Sequence of chain 2.A:
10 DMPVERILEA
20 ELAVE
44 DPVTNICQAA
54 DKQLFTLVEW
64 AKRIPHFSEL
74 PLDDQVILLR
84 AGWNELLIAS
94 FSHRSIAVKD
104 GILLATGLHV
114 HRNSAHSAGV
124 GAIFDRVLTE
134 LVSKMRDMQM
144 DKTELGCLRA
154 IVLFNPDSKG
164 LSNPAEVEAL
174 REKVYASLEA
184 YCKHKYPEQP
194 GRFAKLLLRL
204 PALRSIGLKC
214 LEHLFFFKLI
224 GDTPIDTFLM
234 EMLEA

A small-molecule ligand and the protein it binds are described below.
Small molecule (SMILES): CC[C@H](C)[C@H](NC(=O)[C@H](CCCCN)NC(=O)[C@@H](N)Cc1cnc[nH]1)C(=O)N[C@@H](CC(C)C)C(=O)N[C@@H](Cc1cnc[nH]1)C(=O)N[C@@H](CCCN=C(N)N)C(=O)N[C@@H](CC(C)C)C(=O)N[C@@H](CC(C)C)C(=O)N[C@H](C=O)CCC(N)=O

Binding-site contacts:
Ligand atom CG2 contacts residue PHE231 of chain 2.A at 3.9 Å (hydrophobic).
Ligand atom CD1 contacts residue VAL61 of chain 2.A at 3.8 Å (hydrophobic).
Ligand atom CB contacts residue GLU234 of chain 2.A at 3.5 Å.
Ligand atom NE2 contacts residue VAL79 of chain 2.A at 3.5 Å.
Ligand atom CD1 contacts residue GLU234 of chain 2.A at 3.8 Å.
Ligand atom CD2 contacts residue VAL61 of chain 2.A at 3.8 Å (hydrophobic).
Ligand atom CD2 contacts residue VAL79 of chain 2.A at 3.9 Å (hydrophobic).
Ligand atom NE2 contacts residue ARG83 of chain 2.A at 3.5 Å (salt-bridge).
Ligand atom CE1 contacts residue ARG83 of chain 2.A at 3.3 Å.
Ligand atom CD2 contacts residue VAL79 of chain 2.A at 3.6 Å (hydrophobic).
Ligand atom CD2 contacts residue ARG83 of chain 2.A at 3.6 Å.
Ligand atom CG1 contacts residue GLU234 of chain 2.A at 3.4 Å.
Ligand atom O contacts residue VAL61 of chain 2.A at 3.8 Å.
Ligand atom CA contacts residue GLU234 of chain 2.A at 3.7 Å.
Ligand atom CB contacts residue GLU234 of chain 2.A at 3.8 Å.
Ligand atom CE1 contacts residue ALA238 of chain 2.A at 3.5 Å (hydrophobic).
Ligand atom CB contacts residue GLU234 of chain 2.A at 3.4 Å.
Ligand atom CD1 contacts residue PHE231 of chain 2.A at 3.4 Å (hydrophobic).
Ligand atom CB contacts residue VAL61 of chain 2.A at 3.9 Å (hydrophobic).
Ligand atom N contacts residue GLU234 of chain 2.A at 3.5 Å.
Ligand atom CD1 contacts residue VAL79 of chain 2.A at 3.7 Å (hydrophobic).
Ligand atom C contacts residue GLU234 of chain 2.A at 3.3 Å.
Ligand atom CD2 contacts residue ARG83 of chain 2.A at 3.7 Å.
Ligand atom O contacts residue LYS65 of chain 2.A at 3.5 Å (salt-bridge).
Ligand atom C contacts residue LYS65 of chain 2.A at 3.9 Å.
Ligand atom N contacts residue GLU234 of chain 2.A at 2.7 Å (salt-bridge).
Ligand atom O contacts residue LYS65 of chain 2.A at 2.8 Å (salt-bridge).
Ligand atom C contacts residue GLU234 of chain 2.A at 3.6 Å.
Ligand atom CD2 contacts residue GLN78 of chain 2.A at 3.5 Å.
Ligand atom CD2 contacts residue LEU75 of chain 2.A at 3.8 Å (hydrophobic).
Ligand atom CD1 contacts residue PHE58 of chain 2.A at 3.5 Å (hydrophobic).
Ligand atom CA contacts residue GLU234 of chain 2.A at 3.2 Å.
Ligand atom O contacts residue GLU234 of chain 2.A at 3.8 Å.
Ligand atom CA contacts residue GLU234 of chain 2.A at 3.6 Å.
Ligand atom N contacts residue GLU234 of chain 2.A at 3.1 Å (salt-bridge).
Ligand atom N contacts residue GLU234 of chain 2.A at 3.0 Å (salt-bridge).
Ligand atom CD1 contacts residue THR230 of chain 2.A at 3.6 Å.
Ligand atom CA contacts residue LYS65 of chain 2.A at 3.9 Å.
Ligand atom ND1 contacts residue ARG83 of chain 2.A at 3.5 Å (salt-bridge).
Ligand atom CB contacts residue LEU75 of chain 2.A at 3.8 Å (hydrophobic).